The protein below binds the small molecule below.
Small molecule (SMILES): O=C(NO)c1cccc(C(=O)NO)c1

Sequence of chain 1.B:
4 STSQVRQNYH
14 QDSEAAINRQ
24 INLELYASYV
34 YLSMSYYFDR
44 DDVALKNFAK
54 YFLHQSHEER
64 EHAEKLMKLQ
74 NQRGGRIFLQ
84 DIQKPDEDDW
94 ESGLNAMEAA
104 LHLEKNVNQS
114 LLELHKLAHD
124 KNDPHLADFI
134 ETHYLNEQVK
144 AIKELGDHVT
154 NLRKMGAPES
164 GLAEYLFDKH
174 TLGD

Sequence of chain 1.C:
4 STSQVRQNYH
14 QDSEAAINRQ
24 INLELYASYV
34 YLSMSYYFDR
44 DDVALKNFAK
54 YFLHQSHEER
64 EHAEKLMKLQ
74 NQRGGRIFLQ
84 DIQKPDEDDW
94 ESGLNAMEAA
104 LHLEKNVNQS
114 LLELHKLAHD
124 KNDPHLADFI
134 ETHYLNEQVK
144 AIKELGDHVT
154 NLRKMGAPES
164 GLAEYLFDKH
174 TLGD

Binding-site contacts:
Ligand atom O04 contacts residue HIS122 of chain 1.B at 2.8 Å.
Ligand atom C02 contacts residue HIS122 of chain 1.C at 3.5 Å.
Ligand atom O01 contacts residue HIS122 of chain 1.B at 3.9 Å.
Ligand atom O04 contacts residue HIS122 of chain 1.C at 2.4 Å.
Ligand atom O01 contacts residue HIS122 of chain 1.A at 2.6 Å.
Ligand atom C02 contacts residue HIS122 of chain 1.A at 3.8 Å.
Ligand atom N03 contacts residue HIS122 of chain 1.C at 3.2 Å.
Ligand atom O01 contacts residue HIS122 of chain 1.C at 3.0 Å.
Ligand atom N03 contacts residue HIS122 of chain 1.B at 3.5 Å.
Ligand atom C02 contacts residue ZN1 of chain 1.XA at 2.8 Å.
Ligand atom N03 contacts residue ZN1 of chain 1.XA at 2.8 Å.
Ligand atom C02 contacts residue HIS122 of chain 1.B at 4.1 Å.
Ligand atom O04 contacts residue HIS122 of chain 1.A at 4.1 Å.
Ligand atom O01 contacts residue ZN1 of chain 1.XA at 2.2 Å.
Ligand atom C05 contacts residue ZN1 of chain 1.XA at 4.3 Å.
Ligand atom O04 contacts residue ZN1 of chain 1.XA at 2.0 Å.

Sequence of chain 1.A:
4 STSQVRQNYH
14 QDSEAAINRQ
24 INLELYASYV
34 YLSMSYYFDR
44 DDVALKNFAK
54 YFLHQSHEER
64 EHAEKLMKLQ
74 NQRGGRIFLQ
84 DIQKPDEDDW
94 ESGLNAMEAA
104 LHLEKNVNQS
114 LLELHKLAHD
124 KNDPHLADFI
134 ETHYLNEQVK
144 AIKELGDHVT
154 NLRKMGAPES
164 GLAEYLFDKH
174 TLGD